Binding-site contacts:
Ligand atom O6 contacts residue THR18 of chain 3.A at 3.9 Å.
Ligand atom O5 contacts residue THR18 of chain 3.A at 3.9 Å.
Ligand atom C4 contacts residue ASN19 of chain 3.A at 4.2 Å.
Ligand atom C5 contacts residue ASN19 of chain 3.A at 3.7 Å.
Ligand atom O5 contacts residue TRP22 of chain 3.A at 3.6 Å.
Ligand atom C3 contacts residue ASN19 of chain 3.A at 3.7 Å.
Ligand atom O7 contacts residue ASN19 of chain 3.A at 3.7 Å.
Ligand atom O6 contacts residue TRP22 of chain 3.A at 3.9 Å.
Ligand atom C8 contacts residue THR21 of chain 3.A at 4.0 Å.
Ligand atom C2 contacts residue ASN19 of chain 3.A at 2.4 Å.
Ligand atom N2 contacts residue ASN19 of chain 3.A at 2.9 Å (h-bond).
Ligand atom C2 contacts residue THR21 of chain 3.A at 4.3 Å.
Ligand atom O5 contacts residue ASN19 of chain 3.A at 2.4 Å (h-bond).
Ligand atom C1 contacts residue ASN19 of chain 3.A at 1.4 Å.
Ligand atom C1 contacts residue THR21 of chain 3.A at 4.2 Å.
Ligand atom C7 contacts residue THR21 of chain 3.A at 4.1 Å.
Ligand atom C5 contacts residue TRP22 of chain 3.A at 4.0 Å (hydrophobic).
Ligand atom C7 contacts residue ASN19 of chain 3.A at 3.5 Å.
Ligand atom N2 contacts residue THR21 of chain 3.A at 3.4 Å (h-bond).
Ligand atom C6 contacts residue TRP22 of chain 3.A at 4.5 Å (hydrophobic).
Ligand atom C1 contacts residue TRP22 of chain 3.A at 3.7 Å (hydrophobic).

Sequence of chain 3.A:
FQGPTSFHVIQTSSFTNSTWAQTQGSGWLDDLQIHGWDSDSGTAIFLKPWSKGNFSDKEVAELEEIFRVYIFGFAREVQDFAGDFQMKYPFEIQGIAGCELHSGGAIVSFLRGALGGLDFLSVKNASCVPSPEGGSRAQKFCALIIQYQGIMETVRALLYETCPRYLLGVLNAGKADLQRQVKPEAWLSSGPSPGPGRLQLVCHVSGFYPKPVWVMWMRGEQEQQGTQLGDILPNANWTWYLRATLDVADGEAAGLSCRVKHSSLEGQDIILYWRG

The protein below binds the small molecule below.
Small molecule (SMILES): CC(=O)N[C@@H]1[C@@H](O)[C@H](O)[C@@H](CO)O[C@H]1O